A protein and the small-molecule ligand that binds it are described below.
Small molecule (SMILES): CC(=O)N[C@@H]1[C@@H](O)[C@H](O)[C@@H](CO)O[C@H]1O

Sequence of chain 34.C:
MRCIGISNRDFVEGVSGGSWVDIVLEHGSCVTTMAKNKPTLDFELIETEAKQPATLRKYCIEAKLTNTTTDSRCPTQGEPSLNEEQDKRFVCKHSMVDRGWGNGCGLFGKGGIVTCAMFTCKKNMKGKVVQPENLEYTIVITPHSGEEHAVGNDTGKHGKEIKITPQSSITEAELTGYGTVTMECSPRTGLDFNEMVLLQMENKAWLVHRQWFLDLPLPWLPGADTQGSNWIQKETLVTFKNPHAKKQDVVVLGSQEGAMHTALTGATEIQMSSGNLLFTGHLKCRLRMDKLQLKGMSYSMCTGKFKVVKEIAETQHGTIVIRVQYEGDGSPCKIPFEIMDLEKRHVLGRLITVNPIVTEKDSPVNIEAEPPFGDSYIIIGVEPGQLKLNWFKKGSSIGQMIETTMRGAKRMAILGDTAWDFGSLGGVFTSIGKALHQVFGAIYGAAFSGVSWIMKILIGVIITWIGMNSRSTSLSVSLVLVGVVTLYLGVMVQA

Binding-site contacts:
Ligand atom C8 contacts residue ARG89 of chain 34.C at 4.1 Å.
Ligand atom O6 contacts residue ASN67 of chain 34.C at 3.7 Å.
Ligand atom C7 contacts residue PHE90 of chain 34.C at 4.3 Å (hydrophobic).
Ligand atom C8 contacts residue MET118 of chain 34.C at 4.0 Å (hydrophobic).
Ligand atom O5 contacts residue ASN67 of chain 34.C at 2.5 Å (h-bond).
Ligand atom C8 contacts residue PHE90 of chain 34.C at 3.6 Å (hydrophobic).
Ligand atom C2 contacts residue ASN67 of chain 34.C at 2.4 Å.
Ligand atom C7 contacts residue ASN67 of chain 34.C at 3.7 Å.
Ligand atom C1 contacts residue ASN67 of chain 34.C at 1.4 Å.
Ligand atom O7 contacts residue ASN67 of chain 34.C at 4.1 Å.
Ligand atom C3 contacts residue ASN67 of chain 34.C at 3.8 Å.
Ligand atom N2 contacts residue ASN67 of chain 34.C at 2.8 Å (h-bond).
Ligand atom C4 contacts residue ASN67 of chain 34.C at 4.3 Å.
Ligand atom C5 contacts residue ASN67 of chain 34.C at 3.8 Å.